Sequence of chain 1.A:
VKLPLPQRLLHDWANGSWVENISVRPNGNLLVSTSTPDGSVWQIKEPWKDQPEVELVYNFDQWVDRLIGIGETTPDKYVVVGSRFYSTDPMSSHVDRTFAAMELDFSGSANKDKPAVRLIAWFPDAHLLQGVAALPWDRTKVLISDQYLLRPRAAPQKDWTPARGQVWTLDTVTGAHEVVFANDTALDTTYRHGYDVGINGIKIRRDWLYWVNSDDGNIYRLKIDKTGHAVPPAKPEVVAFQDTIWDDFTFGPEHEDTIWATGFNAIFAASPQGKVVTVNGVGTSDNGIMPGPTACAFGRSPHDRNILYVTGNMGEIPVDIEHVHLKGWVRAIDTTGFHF

A small-molecule ligand and the protein it binds are described below.
Small molecule (SMILES): CC(=O)N[C@H]1[C@H](O[C@H]2[C@H](O)[C@@H](NC(C)=O)CO[C@@H]2CO)O[C@H](CO)[C@@H](O[C@@H]2O[C@H](CO[C@H]3O[C@H](CO[C@H]4O[C@H](CO)[C@@H](O)[C@H](O)[C@@H]4O[C@H]4O[C@H](CO)[C@@H](O)[C@H](O)[C@@H]4O)[C@@H](O)[C@H](O)[C@@H]3O)[C@@H](O)[C@H](O[C@H]3O[C@H](CO)[C@@H](O)[C@H](O)[C@@H]3O)[C@@H]2O)[C@@H]1O

Binding-site contacts:
Ligand atom O7 contacts residue MAN1 of chain 1.E at 3.1 Å.
Ligand atom O6 contacts residue ARG199 of chain 1.A at 3.8 Å.
Ligand atom C5 contacts residue EDO1 of chain 1.H at 3.4 Å.
Ligand atom C8 contacts residue ALA230 of chain 1.A at 3.8 Å (hydrophobic).
Ligand atom C6 contacts residue ARG199 of chain 1.A at 3.9 Å.
Ligand atom O4 contacts residue ARG199 of chain 1.A at 2.8 Å (salt-bridge).
Ligand atom C1 contacts residue EDO1 of chain 1.H at 3.6 Å.
Ligand atom C1 contacts residue ASN231 of chain 1.A at 1.4 Å.
Ligand atom N2 contacts residue ALA230 of chain 1.A at 3.9 Å.
Ligand atom C3 contacts residue ASN231 of chain 1.A at 3.8 Å.
Ligand atom C5 contacts residue ASN231 of chain 1.A at 3.6 Å.
Ligand atom C8 contacts residue EDO1 of chain 1.H at 3.5 Å.
Ligand atom C4 contacts residue MAN1 of chain 1.E at 4.3 Å.
Ligand atom C7 contacts residue MAN1 of chain 1.E at 4.0 Å.
Ligand atom C4 contacts residue ASN231 of chain 1.A at 4.2 Å.
Ligand atom O7 contacts residue EDO1 of chain 1.H at 4.2 Å.
Ligand atom C2 contacts residue MAN1 of chain 1.E at 3.5 Å.
Ligand atom N2 contacts residue ASN231 of chain 1.A at 3.0 Å (h-bond).
Ligand atom C2 contacts residue ASN231 of chain 1.A at 2.5 Å.
Ligand atom C7 contacts residue EDO1 of chain 1.H at 4.1 Å.
Ligand atom C5 contacts residue ARG199 of chain 1.A at 4.4 Å.
Ligand atom O5 contacts residue ASN231 of chain 1.A at 2.3 Å (h-bond).
Ligand atom O2 contacts residue MAN1 of chain 1.E at 4.1 Å.
Ligand atom C7 contacts residue ALA230 of chain 1.A at 4.2 Å (hydrophobic).
Ligand atom C6 contacts residue EDO1 of chain 1.H at 3.6 Å.
Ligand atom C3 contacts residue MAN1 of chain 1.E at 2.9 Å.
Ligand atom C8 contacts residue VAL227 of chain 1.A at 3.9 Å (hydrophobic).
Ligand atom C4 contacts residue EDO1 of chain 1.H at 4.4 Å.
Ligand atom C4 contacts residue ARG199 of chain 1.A at 3.7 Å.
Ligand atom O3 contacts residue MAN1 of chain 1.E at 2.4 Å (h-bond).
Ligand atom O4 contacts residue MAN1 of chain 1.E at 4.2 Å.
Ligand atom O5 contacts residue EDO1 of chain 1.H at 3.5 Å.
Ligand atom C7 contacts residue ASN231 of chain 1.A at 3.7 Å.
Ligand atom O7 contacts residue ASN231 of chain 1.A at 3.9 Å.